Sequence of chain 1.A:
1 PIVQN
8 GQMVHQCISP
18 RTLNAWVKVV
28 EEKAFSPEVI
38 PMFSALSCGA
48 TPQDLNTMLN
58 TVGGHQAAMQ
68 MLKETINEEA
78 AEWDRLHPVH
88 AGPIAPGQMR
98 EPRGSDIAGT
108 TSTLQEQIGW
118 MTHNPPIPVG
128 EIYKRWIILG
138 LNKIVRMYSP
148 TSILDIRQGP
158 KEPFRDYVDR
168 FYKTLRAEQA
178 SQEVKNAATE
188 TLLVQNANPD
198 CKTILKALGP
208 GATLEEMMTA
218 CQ

Binding-site contacts:
Ligand atom C06 contacts residue TYR130 of chain 1.A at 3.6 Å (hydrophobic).
Ligand atom C08 contacts residue ASN53 of chain 1.A at 3.6 Å.
Ligand atom C11 contacts residue LYS70 of chain 1.A at 4.0 Å.
Ligand atom C05 contacts residue ALA105 of chain 1.A at 4.1 Å (hydrophobic).
Ligand atom C05 contacts residue THR107 of chain 1.A at 3.9 Å.
Ligand atom C15 contacts residue ILE73 of chain 1.A at 3.8 Å (hydrophobic).
Ligand atom C01 contacts residue LYS70 of chain 1.A at 3.2 Å.
Ligand atom N10 contacts residue ASN57 of chain 1.A at 2.4 Å (h-bond).
Ligand atom C13 contacts residue LYS70 of chain 1.A at 4.0 Å.
Ligand atom C14 contacts residue MET66 of chain 1.A at 3.8 Å (hydrophobic).
Ligand atom C05 contacts residue ASN53 of chain 1.A at 3.9 Å.
Ligand atom C16 contacts residue LYS70 of chain 1.A at 4.1 Å.
Ligand atom C12 contacts residue ASN57 of chain 1.A at 3.2 Å.
Ligand atom N10 contacts residue ASN53 of chain 1.A at 4.0 Å.
Ligand atom C12 contacts residue LEU56 of chain 1.A at 3.9 Å (hydrophobic).
Ligand atom C05 contacts residue TYR130 of chain 1.A at 3.2 Å (hydrophobic).
Ligand atom O02 contacts residue ASN74 of chain 1.A at 3.7 Å.
Ligand atom C16 contacts residue TYR130 of chain 1.A at 4.1 Å (hydrophobic).
Ligand atom C03 contacts residue ILE73 of chain 1.A at 4.2 Å (hydrophobic).
Ligand atom C07 contacts residue THR107 of chain 1.A at 4.0 Å.
Ligand atom C06 contacts residue ASN53 of chain 1.A at 3.3 Å.
Ligand atom C13 contacts residue LEU56 of chain 1.A at 4.0 Å (hydrophobic).
Ligand atom C14 contacts residue LEU69 of chain 1.A at 4.2 Å (hydrophobic).
Ligand atom C08 contacts residue ASN57 of chain 1.A at 3.4 Å.
Ligand atom C07 contacts residue ASN53 of chain 1.A at 3.2 Å.
Ligand atom C12 contacts residue LYS70 of chain 1.A at 4.0 Å.
Ligand atom C16 contacts residue ASN53 of chain 1.A at 3.9 Å.
Ligand atom O02 contacts residue ILE73 of chain 1.A at 3.4 Å.
Ligand atom O04 contacts residue LYS70 of chain 1.A at 3.6 Å.
Ligand atom C14 contacts residue LYS70 of chain 1.A at 3.4 Å.
Ligand atom C01 contacts residue ASN74 of chain 1.A at 2.9 Å.
Ligand atom C01 contacts residue ILE73 of chain 1.A at 3.6 Å (hydrophobic).
Ligand atom O09 contacts residue ASN57 of chain 1.A at 2.9 Å (h-bond).
Ligand atom C11 contacts residue ASN53 of chain 1.A at 4.2 Å.
Ligand atom C11 contacts residue ASN57 of chain 1.A at 3.2 Å.
Ligand atom C13 contacts residue MET66 of chain 1.A at 4.0 Å (hydrophobic).
Ligand atom O09 contacts residue ASN53 of chain 1.A at 3.7 Å.
Ligand atom C03 contacts residue THR107 of chain 1.A at 4.0 Å.
Ligand atom C14 contacts residue LEU56 of chain 1.A at 4.1 Å (hydrophobic).
Ligand atom C15 contacts residue LYS70 of chain 1.A at 3.5 Å.

This small molecule binds to this protein.
Small molecule (SMILES): COC(=O)Cc1cc(=O)[nH]c2ccccc12